Binding-site contacts:
Ligand atom C4 contacts residue ASN644 of chain 1.A at 4.2 Å.
Ligand atom C1 contacts residue ASN644 of chain 1.A at 1.4 Å.
Ligand atom C2 contacts residue ASN644 of chain 1.A at 2.5 Å.
Ligand atom C1 contacts residue THR646 of chain 1.A at 4.3 Å.
Ligand atom O5 contacts residue ASN644 of chain 1.A at 2.3 Å (h-bond).
Ligand atom C7 contacts residue ASN644 of chain 1.A at 3.9 Å.
Ligand atom C3 contacts residue ASN644 of chain 1.A at 3.8 Å.
Ligand atom O5 contacts residue THR646 of chain 1.A at 3.7 Å.
Ligand atom C5 contacts residue ASN644 of chain 1.A at 3.6 Å.
Ligand atom O7 contacts residue ASN644 of chain 1.A at 4.4 Å.
Ligand atom N2 contacts residue ASN644 of chain 1.A at 2.9 Å (h-bond).

This small molecule binds to this protein.
Small molecule (SMILES): CC(=O)N[C@@H]1[C@@H](O)[C@H](O)[C@@H](CO)O[C@H]1O

Sequence of chain 1.A:
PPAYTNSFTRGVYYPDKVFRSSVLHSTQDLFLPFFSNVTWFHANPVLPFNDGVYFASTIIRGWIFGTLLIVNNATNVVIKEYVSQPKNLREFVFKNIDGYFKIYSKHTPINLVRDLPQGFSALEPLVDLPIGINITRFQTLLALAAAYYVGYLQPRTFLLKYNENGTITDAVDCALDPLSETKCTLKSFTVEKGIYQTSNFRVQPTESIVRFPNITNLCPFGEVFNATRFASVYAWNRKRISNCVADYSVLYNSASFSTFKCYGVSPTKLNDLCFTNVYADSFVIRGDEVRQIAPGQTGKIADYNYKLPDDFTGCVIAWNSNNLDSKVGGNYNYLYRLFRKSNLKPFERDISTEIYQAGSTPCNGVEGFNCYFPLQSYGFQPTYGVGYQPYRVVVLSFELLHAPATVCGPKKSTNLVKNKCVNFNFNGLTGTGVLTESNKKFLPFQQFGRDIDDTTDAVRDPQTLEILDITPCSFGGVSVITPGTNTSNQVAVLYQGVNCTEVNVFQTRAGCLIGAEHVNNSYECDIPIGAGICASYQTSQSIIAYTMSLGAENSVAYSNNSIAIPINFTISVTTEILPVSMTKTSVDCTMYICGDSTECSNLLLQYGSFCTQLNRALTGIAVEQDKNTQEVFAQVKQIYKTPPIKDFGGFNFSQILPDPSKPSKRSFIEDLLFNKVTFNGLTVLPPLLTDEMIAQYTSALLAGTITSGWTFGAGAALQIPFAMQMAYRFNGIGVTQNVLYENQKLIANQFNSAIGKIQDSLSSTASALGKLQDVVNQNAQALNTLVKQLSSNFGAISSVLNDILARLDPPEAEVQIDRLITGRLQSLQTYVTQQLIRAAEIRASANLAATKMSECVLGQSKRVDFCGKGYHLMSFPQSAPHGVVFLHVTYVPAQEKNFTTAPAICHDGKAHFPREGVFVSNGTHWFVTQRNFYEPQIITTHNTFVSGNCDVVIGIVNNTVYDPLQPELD